Binding-site contacts:
Ligand atom C1 contacts residue ASN154 of chain 2.B at 1.4 Å.
Ligand atom O6 contacts residue GLU147 of chain 2.B at 3.8 Å.
Ligand atom O6 contacts residue GLU150 of chain 2.B at 3.5 Å.
Ligand atom C2 contacts residue GLU147 of chain 2.B at 4.1 Å.
Ligand atom C4 contacts residue ASN154 of chain 2.B at 4.2 Å.
Ligand atom C3 contacts residue ASN154 of chain 2.B at 3.8 Å.
Ligand atom O5 contacts residue ASN154 of chain 2.B at 2.5 Å (h-bond).
Ligand atom C6 contacts residue SER151 of chain 2.B at 4.0 Å.
Ligand atom O7 contacts residue GLU147 of chain 2.B at 4.1 Å.
Ligand atom C7 contacts residue ASN154 of chain 2.B at 3.0 Å.
Ligand atom O5 contacts residue SER151 of chain 2.B at 4.2 Å.
Ligand atom O3 contacts residue GLU147 of chain 2.B at 4.2 Å.
Ligand atom O5 contacts residue GLU150 of chain 2.B at 4.0 Å.
Ligand atom C2 contacts residue ASN154 of chain 2.B at 2.5 Å.
Ligand atom N2 contacts residue ASN154 of chain 2.B at 2.8 Å (h-bond).
Ligand atom C1 contacts residue THR156 of chain 2.B at 4.0 Å.
Ligand atom O7 contacts residue ASN154 of chain 2.B at 3.0 Å (h-bond).
Ligand atom C5 contacts residue THR156 of chain 2.B at 3.9 Å.
Ligand atom C7 contacts residue GLU147 of chain 2.B at 3.3 Å.
Ligand atom O5 contacts residue THR156 of chain 2.B at 3.7 Å.
Ligand atom O7 contacts residue THR156 of chain 2.B at 4.3 Å.
Ligand atom N2 contacts residue GLU147 of chain 2.B at 3.0 Å (salt-bridge).
Ligand atom C3 contacts residue GLU147 of chain 2.B at 4.3 Å.
Ligand atom O6 contacts residue SER151 of chain 2.B at 4.0 Å.
Ligand atom C8 contacts residue ASN154 of chain 2.B at 3.9 Å.
Ligand atom C6 contacts residue GLU147 of chain 2.B at 4.4 Å.
Ligand atom C8 contacts residue GLU147 of chain 2.B at 3.6 Å.
Ligand atom C6 contacts residue THR156 of chain 2.B at 4.4 Å.
Ligand atom C5 contacts residue ASN154 of chain 2.B at 3.7 Å.
Ligand atom C1 contacts residue GLU150 of chain 2.B at 4.2 Å.

This small molecule binds to this protein.
Small molecule (SMILES): CC(=O)N[C@H]1[C@H](O[C@H]2[C@H](O)[C@@H](NC(C)=O)CO[C@@H]2CO)O[C@H](CO)[C@@H](O)[C@@H]1O

Sequence of chain 2.B:
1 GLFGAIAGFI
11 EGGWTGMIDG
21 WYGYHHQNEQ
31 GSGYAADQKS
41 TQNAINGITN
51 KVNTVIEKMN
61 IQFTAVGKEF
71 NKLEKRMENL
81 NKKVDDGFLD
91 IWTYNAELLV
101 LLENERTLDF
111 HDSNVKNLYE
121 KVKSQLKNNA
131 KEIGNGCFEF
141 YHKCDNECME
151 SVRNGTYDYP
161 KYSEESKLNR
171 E